Sequence of chain 2.B:
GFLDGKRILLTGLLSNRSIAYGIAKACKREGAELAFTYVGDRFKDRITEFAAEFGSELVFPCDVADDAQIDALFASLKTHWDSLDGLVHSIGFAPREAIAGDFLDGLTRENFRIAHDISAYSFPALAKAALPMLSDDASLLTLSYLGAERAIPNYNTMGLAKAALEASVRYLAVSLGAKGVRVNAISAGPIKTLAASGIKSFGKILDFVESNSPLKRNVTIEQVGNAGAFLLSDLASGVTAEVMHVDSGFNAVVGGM

This protein binds this small molecule.
Small molecule (SMILES): CCCc1ccc(Oc2ccccc2)c(O)c1

Binding-site contacts:
Ligand atom C8 contacts residue ALA196 of chain 2.B at 3.8 Å (hydrophobic).
Ligand atom C15 contacts residue ILE200 of chain 2.B at 4.1 Å (hydrophobic).
Ligand atom O17 contacts residue NAD1 of chain 2.F at 3.0 Å (h-bond).
Ligand atom C16 contacts residue PHE203 of chain 2.B at 3.4 Å (hydrophobic).
Ligand atom C1 contacts residue NAD1 of chain 2.F at 3.5 Å.
Ligand atom C6 contacts residue NAD1 of chain 2.F at 3.3 Å.
Ligand atom C4 contacts residue NAD1 of chain 2.F at 3.7 Å.
Ligand atom C11 contacts residue MET159 of chain 2.B at 3.8 Å (hydrophobic).
Ligand atom C11 contacts residue PHE94 of chain 2.B at 4.1 Å (hydrophobic).
Ligand atom C2 contacts residue NAD1 of chain 2.F at 3.4 Å.
Ligand atom C11 contacts residue ALA95 of chain 2.B at 4.1 Å (hydrophobic).
Ligand atom C1 contacts residue TYR156 of chain 2.B at 3.6 Å (hydrophobic).
Ligand atom C15 contacts residue PHE203 of chain 2.B at 3.4 Å (hydrophobic).
Ligand atom C10 contacts residue PHE94 of chain 2.B at 3.2 Å (hydrophobic).
Ligand atom C9 contacts residue GLY93 of chain 2.B at 3.5 Å.
Ligand atom O17 contacts residue LYS163 of chain 2.B at 3.6 Å.
Ligand atom C16 contacts residue ILE206 of chain 2.B at 3.7 Å (hydrophobic).
Ligand atom C10 contacts residue MET159 of chain 2.B at 3.1 Å (hydrophobic).
Ligand atom C16 contacts residue TYR146 of chain 2.B at 3.9 Å (hydrophobic).
Ligand atom C12 contacts residue ALA196 of chain 2.B at 4.0 Å (hydrophobic).
Ligand atom C3 contacts residue ALA197 of chain 2.B at 4.0 Å (hydrophobic).
Ligand atom C6 contacts residue TYR156 of chain 2.B at 3.6 Å (hydrophobic).
Ligand atom C4 contacts residue ALA197 of chain 2.B at 4.0 Å (hydrophobic).
Ligand atom C13 contacts residue ALA196 of chain 2.B at 3.8 Å (hydrophobic).
Ligand atom C10 contacts residue GLY93 of chain 2.B at 3.3 Å.
Ligand atom C2 contacts residue TYR156 of chain 2.B at 4.3 Å (hydrophobic).
Ligand atom C12 contacts residue ILE100 of chain 2.B at 4.3 Å (hydrophobic).
Ligand atom C14 contacts residue TYR146 of chain 2.B at 3.9 Å (hydrophobic).
Ligand atom C14 contacts residue NAD1 of chain 2.F at 3.6 Å.
Ligand atom O7 contacts residue ALA196 of chain 2.B at 3.7 Å.
Ligand atom C3 contacts residue NAD1 of chain 2.F at 3.4 Å.
Ligand atom O17 contacts residue TYR156 of chain 2.B at 2.9 Å (h-bond).
Ligand atom C9 contacts residue MET159 of chain 2.B at 3.6 Å (hydrophobic).
Ligand atom C1 contacts residue TYR146 of chain 2.B at 4.0 Å (hydrophobic).
Ligand atom C8 contacts residue NAD1 of chain 2.F at 3.8 Å.
Ligand atom C5 contacts residue NAD1 of chain 2.F at 3.2 Å.
Ligand atom O7 contacts residue NAD1 of chain 2.F at 3.1 Å.
Ligand atom C4 contacts residue ALA196 of chain 2.B at 4.2 Å (hydrophobic).
Ligand atom C9 contacts residue PHE94 of chain 2.B at 3.9 Å (hydrophobic).
Ligand atom C9 contacts residue NAD1 of chain 2.F at 3.5 Å.